Binding-site contacts:
Ligand atom C3 contacts residue GLU180 of chain 1.B at 3.7 Å.
Ligand atom O5 contacts residue TRP136 of chain 1.B at 3.6 Å.
Ligand atom C5 contacts residue GLU180 of chain 1.B at 4.2 Å.
Ligand atom O4 contacts residue GLU216 of chain 1.B at 4.2 Å.
Ligand atom O4 contacts residue MN1 of chain 1.J at 2.0 Å.
Ligand atom O2 contacts residue PHE25 of chain 2.A at 3.6 Å.
Ligand atom O1 contacts residue TRP15 of chain 1.B at 3.4 Å (h-bond).
Ligand atom C1 contacts residue TRP136 of chain 1.B at 3.6 Å (hydrophobic).
Ligand atom C6 contacts residue HIS53 of chain 1.B at 3.4 Å.
Ligand atom O3 contacts residue ASP286 of chain 1.B at 3.1 Å (salt-bridge).
Ligand atom O6 contacts residue TRP136 of chain 1.B at 4.0 Å.
Ligand atom O6 contacts residue VAL134 of chain 1.B at 3.2 Å.
Ligand atom O4 contacts residue GLU180 of chain 1.B at 2.7 Å (salt-bridge).
Ligand atom O5 contacts residue HIS53 of chain 1.B at 3.0 Å (h-bond).
Ligand atom C1 contacts residue PHE93 of chain 1.B at 3.9 Å (hydrophobic).
Ligand atom C3 contacts residue MN1 of chain 1.J at 2.9 Å.
Ligand atom C5 contacts residue TRP15 of chain 1.B at 4.2 Å (hydrophobic).
Ligand atom C4 contacts residue MN1 of chain 1.J at 2.9 Å.
Ligand atom O4 contacts residue ASP286 of chain 1.B at 3.1 Å (salt-bridge).
Ligand atom C3 contacts residue ASP286 of chain 1.B at 3.1 Å.
Ligand atom O4 contacts residue ASP244 of chain 1.B at 3.0 Å (salt-bridge).
Ligand atom C3 contacts residue GLU216 of chain 1.B at 4.2 Å.
Ligand atom O3 contacts residue GLU180 of chain 1.B at 2.9 Å (salt-bridge).
Ligand atom O3 contacts residue MN1 of chain 1.J at 2.4 Å.
Ligand atom C6 contacts residue GLU180 of chain 1.B at 4.1 Å.
Ligand atom O5 contacts residue PHE93 of chain 1.B at 3.9 Å.
Ligand atom C6 contacts residue THR89 of chain 1.B at 3.8 Å.
Ligand atom C4 contacts residue ASP286 of chain 1.B at 3.7 Å.
Ligand atom C5 contacts residue HIS53 of chain 1.B at 3.5 Å.
Ligand atom O3 contacts residue GLU216 of chain 1.B at 3.2 Å (salt-bridge).
Ligand atom C4 contacts residue GLU180 of chain 1.B at 3.2 Å.
Ligand atom C6 contacts residue TRP136 of chain 1.B at 3.7 Å (hydrophobic).
Ligand atom O3 contacts residue MN1 of chain 1.K at 4.0 Å.
Ligand atom O2 contacts residue TRP136 of chain 1.B at 3.9 Å.
Ligand atom O3 contacts residue HIS219 of chain 1.B at 3.3 Å.
Ligand atom C1 contacts residue HIS53 of chain 1.B at 3.7 Å.
Ligand atom O1 contacts residue HIS53 of chain 1.B at 3.4 Å.
Ligand atom O6 contacts residue THR89 of chain 1.B at 3.5 Å (h-bond).
Ligand atom C2 contacts residue TRP136 of chain 1.B at 3.5 Å (hydrophobic).
Ligand atom O6 contacts residue GLU180 of chain 1.B at 3.4 Å (salt-bridge).

Sequence of chain 1.B:
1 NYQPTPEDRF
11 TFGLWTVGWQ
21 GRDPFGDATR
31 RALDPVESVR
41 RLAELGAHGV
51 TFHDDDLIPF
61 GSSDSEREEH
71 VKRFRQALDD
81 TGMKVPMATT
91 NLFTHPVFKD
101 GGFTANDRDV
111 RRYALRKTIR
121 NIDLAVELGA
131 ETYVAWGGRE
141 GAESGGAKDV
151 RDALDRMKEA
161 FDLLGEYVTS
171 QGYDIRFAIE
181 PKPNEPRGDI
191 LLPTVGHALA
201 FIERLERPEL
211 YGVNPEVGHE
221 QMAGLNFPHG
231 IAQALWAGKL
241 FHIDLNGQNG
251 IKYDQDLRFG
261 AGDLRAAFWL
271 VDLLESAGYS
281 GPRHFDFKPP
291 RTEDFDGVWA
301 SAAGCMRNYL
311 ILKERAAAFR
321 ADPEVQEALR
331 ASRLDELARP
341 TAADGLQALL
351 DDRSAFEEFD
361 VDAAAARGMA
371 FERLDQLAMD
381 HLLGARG

A protein and the small-molecule ligand that binds it are described below.
Small molecule (SMILES): OC[C@H]1O[C@H](O)[C@H](O)[C@@H](O)[C@@H]1O

Sequence of chain 2.A:
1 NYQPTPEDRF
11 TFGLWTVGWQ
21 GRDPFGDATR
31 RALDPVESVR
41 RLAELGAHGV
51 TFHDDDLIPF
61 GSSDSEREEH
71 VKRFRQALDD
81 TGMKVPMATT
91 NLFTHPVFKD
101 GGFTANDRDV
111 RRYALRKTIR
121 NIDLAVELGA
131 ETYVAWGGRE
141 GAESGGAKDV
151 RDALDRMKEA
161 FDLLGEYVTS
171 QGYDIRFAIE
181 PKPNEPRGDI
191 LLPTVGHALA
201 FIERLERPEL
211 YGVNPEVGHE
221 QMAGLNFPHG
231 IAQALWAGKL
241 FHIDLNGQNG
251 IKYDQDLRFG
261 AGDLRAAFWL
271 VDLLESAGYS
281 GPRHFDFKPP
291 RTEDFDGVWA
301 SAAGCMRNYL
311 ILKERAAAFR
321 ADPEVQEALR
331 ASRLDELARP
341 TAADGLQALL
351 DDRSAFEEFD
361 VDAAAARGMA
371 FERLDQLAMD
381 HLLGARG